Binding-site contacts:
Ligand atom C5 contacts residue ILE127 of chain 1.B at 3.6 Å (hydrophobic).
Ligand atom C4 contacts residue ILE127 of chain 1.B at 3.5 Å (hydrophobic).
Ligand atom O3' contacts residue GLU126 of chain 1.B at 2.7 Å (salt-bridge).
Ligand atom C2 contacts residue GLY158 of chain 1.B at 3.5 Å.
Ligand atom C2 contacts residue ILE127 of chain 1.B at 3.5 Å (hydrophobic).
Ligand atom C5' contacts residue SER177 of chain 1.B at 3.4 Å.
Ligand atom C5' contacts residue ASP175 of chain 1.B at 3.5 Å.
Ligand atom C2 contacts residue GLY156 of chain 1.B at 3.5 Å.
Ligand atom O4' contacts residue SER177 of chain 1.B at 3.3 Å (h-bond).
Ligand atom C1' contacts residue GLU126 of chain 1.B at 3.2 Å.
Ligand atom O3' contacts residue GLY105 of chain 1.B at 3.5 Å (h-bond).
Ligand atom C2 contacts residue CYS125 of chain 1.B at 3.5 Å (hydrophobic).
Ligand atom N1 contacts residue GLY156 of chain 1.B at 3.6 Å (h-bond).
Ligand atom N7 contacts residue ALA183 of chain 1.B at 3.1 Å (h-bond).
Ligand atom N3 contacts residue GLY103 of chain 1.B at 3.6 Å.
Ligand atom N3 contacts residue ILE127 of chain 1.B at 3.3 Å (h-bond).
Ligand atom N6 contacts residue PRO182 of chain 1.B at 3.0 Å (h-bond).
Ligand atom CS contacts residue ASP106 of chain 1.B at 3.2 Å.
Ligand atom N6 contacts residue SER185 of chain 1.B at 3.1 Å (h-bond).
Ligand atom C3' contacts residue GLU126 of chain 1.B at 3.6 Å.
Ligand atom C2' contacts residue SER177 of chain 1.B at 3.7 Å.
Ligand atom C8 contacts residue SER177 of chain 1.B at 3.3 Å.
Ligand atom O4' contacts residue SER176 of chain 1.B at 3.6 Å.
Ligand atom N1 contacts residue ASP157 of chain 1.B at 3.6 Å.
Ligand atom CS contacts residue LEU65 of chain 1.B at 3.8 Å (hydrophobic).
Ligand atom C4' contacts residue SER177 of chain 1.B at 3.8 Å.
Ligand atom N6 contacts residue ASP157 of chain 1.B at 2.8 Å (salt-bridge).
Ligand atom C3' contacts residue LEU67 of chain 1.B at 3.8 Å (hydrophobic).
Ligand atom O3' contacts residue VAL131 of chain 1.B at 3.4 Å.
Ligand atom O4' contacts residue ASP175 of chain 1.B at 3.6 Å (salt-bridge).
Ligand atom C2' contacts residue GLU126 of chain 1.B at 3.4 Å.
Ligand atom C5' contacts residue SER176 of chain 1.B at 3.5 Å.
Ligand atom O2' contacts residue GLU126 of chain 1.B at 2.6 Å (salt-bridge).
Ligand atom N1 contacts residue GLY158 of chain 1.B at 2.8 Å (h-bond).
Ligand atom S5' contacts residue GLY105 of chain 1.B at 3.7 Å.
Ligand atom O4' contacts residue GLY103 of chain 1.B at 3.6 Å.
Ligand atom S5' contacts residue ASP106 of chain 1.B at 3.4 Å (salt-bridge).
Ligand atom N7 contacts residue PRO182 of chain 1.B at 3.2 Å.
Ligand atom C4' contacts residue GLU126 of chain 1.B at 3.6 Å.
Ligand atom O2' contacts residue GLN51 of chain 1.B at 2.9 Å (h-bond).

A protein and the small-molecule ligand that binds it are described below.
Small molecule (SMILES): CSC[C@H]1O[C@@H](n2cnc3c(N)ncnc32)[C@H](O)[C@@H]1O

Sequence of chain 1.B:
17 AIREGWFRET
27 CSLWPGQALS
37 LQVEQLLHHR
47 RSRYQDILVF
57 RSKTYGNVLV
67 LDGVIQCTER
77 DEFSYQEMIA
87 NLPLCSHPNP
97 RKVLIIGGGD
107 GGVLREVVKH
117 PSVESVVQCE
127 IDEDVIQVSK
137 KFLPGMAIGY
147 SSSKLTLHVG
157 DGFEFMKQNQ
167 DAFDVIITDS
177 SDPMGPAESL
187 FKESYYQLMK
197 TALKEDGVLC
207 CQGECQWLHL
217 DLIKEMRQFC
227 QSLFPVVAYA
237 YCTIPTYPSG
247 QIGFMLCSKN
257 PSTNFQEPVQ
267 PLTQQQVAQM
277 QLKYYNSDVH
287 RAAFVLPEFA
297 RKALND